Sequence of chain 1.B:
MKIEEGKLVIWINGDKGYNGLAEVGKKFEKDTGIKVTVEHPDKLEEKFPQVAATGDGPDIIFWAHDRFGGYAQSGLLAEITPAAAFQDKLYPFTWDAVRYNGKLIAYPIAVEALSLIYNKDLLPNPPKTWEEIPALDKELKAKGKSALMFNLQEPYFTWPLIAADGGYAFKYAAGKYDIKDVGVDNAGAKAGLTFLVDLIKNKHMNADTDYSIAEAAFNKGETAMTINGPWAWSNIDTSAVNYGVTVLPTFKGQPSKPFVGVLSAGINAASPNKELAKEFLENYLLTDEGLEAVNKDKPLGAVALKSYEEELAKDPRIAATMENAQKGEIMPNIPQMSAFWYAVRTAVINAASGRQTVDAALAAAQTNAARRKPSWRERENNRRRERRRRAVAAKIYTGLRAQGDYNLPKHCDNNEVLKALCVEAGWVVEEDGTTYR

Binding-site contacts:
Ligand atom C6 contacts residue GLU154 of chain 1.B at 3.3 Å.
Ligand atom C2 contacts residue GLU112 of chain 1.B at 3.4 Å.
Ligand atom C5 contacts residue GLU154 of chain 1.B at 4.1 Å.
Ligand atom C6 contacts residue TRP341 of chain 1.B at 3.7 Å (hydrophobic).
Ligand atom C1 contacts residue TRP231 of chain 1.B at 3.7 Å (hydrophobic).
Ligand atom O2 contacts residue ALA64 of chain 1.B at 3.3 Å.
Ligand atom O1 contacts residue ASN13 of chain 1.B at 3.4 Å (h-bond).
Ligand atom O2 contacts residue MET331 of chain 1.B at 4.0 Å.
Ligand atom O6 contacts residue TYR156 of chain 1.B at 3.1 Å (h-bond).
Ligand atom O1 contacts residue ASP15 of chain 1.B at 2.8 Å (salt-bridge).
Ligand atom O3 contacts residue ARG67 of chain 1.B at 3.9 Å.
Ligand atom C4 contacts residue TYR156 of chain 1.B at 4.0 Å (hydrophobic).
Ligand atom O6 contacts residue GLU154 of chain 1.B at 2.7 Å (salt-bridge).
Ligand atom C1 contacts residue ASP15 of chain 1.B at 3.6 Å.
Ligand atom C2 contacts residue ASP66 of chain 1.B at 3.5 Å.
Ligand atom O2 contacts residue LYS16 of chain 1.B at 2.5 Å (salt-bridge).
Ligand atom O3 contacts residue TRP341 of chain 1.B at 3.9 Å.
Ligand atom O5 contacts residue TYR156 of chain 1.B at 3.1 Å.
Ligand atom C3 contacts residue TRP63 of chain 1.B at 3.7 Å (hydrophobic).
Ligand atom O2 contacts residue TRP63 of chain 1.B at 3.4 Å (h-bond).
Ligand atom C2 contacts residue LYS16 of chain 1.B at 3.5 Å.
Ligand atom O3 contacts residue GLU112 of chain 1.B at 3.6 Å.
Ligand atom C5 contacts residue TYR156 of chain 1.B at 4.0 Å (hydrophobic).
Ligand atom C6 contacts residue PRO155 of chain 1.B at 4.0 Å (hydrophobic).
Ligand atom C3 contacts residue ASP66 of chain 1.B at 3.5 Å.
Ligand atom O2 contacts residue GLU112 of chain 1.B at 2.8 Å (salt-bridge).
Ligand atom C6 contacts residue TYR156 of chain 1.B at 3.8 Å (hydrophobic).
Ligand atom O2 contacts residue ASP66 of chain 1.B at 2.6 Å (salt-bridge).
Ligand atom O3 contacts residue TRP63 of chain 1.B at 3.3 Å (h-bond).
Ligand atom C1 contacts residue LYS16 of chain 1.B at 3.5 Å.
Ligand atom O6 contacts residue PRO155 of chain 1.B at 3.4 Å.
Ligand atom O3 contacts residue ASP66 of chain 1.B at 2.6 Å (salt-bridge).
Ligand atom C2 contacts residue TRP231 of chain 1.B at 3.8 Å (hydrophobic).
Ligand atom O1 contacts residue LYS16 of chain 1.B at 3.2 Å (salt-bridge).
Ligand atom C1 contacts residue TYR156 of chain 1.B at 3.5 Å (hydrophobic).
Ligand atom O6 contacts residue PHE157 of chain 1.B at 3.9 Å.
Ligand atom O5 contacts residue TRP231 of chain 1.B at 4.1 Å.
Ligand atom O4 contacts residue TRP341 of chain 1.B at 3.9 Å.
Ligand atom C4 contacts residue TRP341 of chain 1.B at 3.6 Å (hydrophobic).
Ligand atom O3 contacts residue ALA64 of chain 1.B at 3.4 Å.

The small molecule below binds the protein below.
Small molecule (SMILES): OC[C@H]1O[C@H](O[C@H]2[C@H](O)[C@@H](O)[C@@H](O)O[C@@H]2CO)[C@H](O)[C@@H](O)[C@@H]1O